Sequence of chain 1.A:
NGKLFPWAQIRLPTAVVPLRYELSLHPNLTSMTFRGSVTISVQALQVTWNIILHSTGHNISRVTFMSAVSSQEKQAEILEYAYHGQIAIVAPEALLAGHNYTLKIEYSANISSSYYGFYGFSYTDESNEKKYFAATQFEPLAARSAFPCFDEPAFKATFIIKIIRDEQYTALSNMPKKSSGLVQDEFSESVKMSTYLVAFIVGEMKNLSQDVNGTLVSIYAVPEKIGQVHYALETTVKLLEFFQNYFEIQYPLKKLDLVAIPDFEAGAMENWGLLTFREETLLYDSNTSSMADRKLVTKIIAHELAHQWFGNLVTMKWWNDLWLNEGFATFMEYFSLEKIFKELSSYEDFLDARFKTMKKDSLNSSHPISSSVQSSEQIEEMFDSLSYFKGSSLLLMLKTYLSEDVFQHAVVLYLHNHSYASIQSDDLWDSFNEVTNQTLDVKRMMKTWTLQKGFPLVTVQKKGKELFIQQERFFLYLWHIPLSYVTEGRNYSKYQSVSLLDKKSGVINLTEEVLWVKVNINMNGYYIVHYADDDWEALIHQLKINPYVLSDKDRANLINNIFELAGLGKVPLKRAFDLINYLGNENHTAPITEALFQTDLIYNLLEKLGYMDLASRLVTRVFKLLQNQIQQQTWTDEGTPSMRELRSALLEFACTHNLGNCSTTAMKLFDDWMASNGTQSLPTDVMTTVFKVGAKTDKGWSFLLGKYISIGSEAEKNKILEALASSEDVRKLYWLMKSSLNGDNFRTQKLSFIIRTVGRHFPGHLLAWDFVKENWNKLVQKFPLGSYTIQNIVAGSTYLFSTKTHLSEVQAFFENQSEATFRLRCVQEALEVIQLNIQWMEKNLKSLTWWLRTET

A small-molecule ligand and the protein it binds are described below.
Small molecule (SMILES): CC(=O)N[C@H]1[C@H](O[C@H]2[C@H](O)[C@@H](NC(C)=O)CO[C@@H]2CO)O[C@H](CO)[C@@H](O[C@@H]2O[C@H](CO)[C@@H](O)[C@H](O)[C@@H]2O)[C@@H]1O

Binding-site contacts:
Ligand atom C5 contacts residue ASP468 of chain 1.A at 3.5 Å.
Ligand atom C6 contacts residue HIS456 of chain 1.A at 4.3 Å.
Ligand atom C5 contacts residue ASN455 of chain 1.A at 3.7 Å.
Ligand atom O6 contacts residue ASP465 of chain 1.A at 4.0 Å.
Ligand atom N2 contacts residue ASN455 of chain 1.A at 3.0 Å (h-bond).
Ligand atom O7 contacts residue LEU451 of chain 1.A at 4.1 Å.
Ligand atom C1 contacts residue ASP468 of chain 1.A at 4.0 Å.
Ligand atom C2 contacts residue ASN455 of chain 1.A at 2.5 Å.
Ligand atom C1 contacts residue ASN455 of chain 1.A at 1.4 Å.
Ligand atom C7 contacts residue LEU451 of chain 1.A at 4.4 Å (hydrophobic).
Ligand atom C7 contacts residue ASN455 of chain 1.A at 3.7 Å.
Ligand atom O5 contacts residue HIS456 of chain 1.A at 3.9 Å.
Ligand atom O5 contacts residue ASP468 of chain 1.A at 4.1 Å.
Ligand atom N2 contacts residue GLU472 of chain 1.A at 4.4 Å.
Ligand atom O6 contacts residue HIS456 of chain 1.A at 3.1 Å (h-bond).
Ligand atom C4 contacts residue ASP468 of chain 1.A at 4.2 Å.
Ligand atom C4 contacts residue ASN455 of chain 1.A at 4.2 Å.
Ligand atom C3 contacts residue ASP468 of chain 1.A at 4.3 Å.
Ligand atom O7 contacts residue GLU472 of chain 1.A at 4.3 Å.
Ligand atom O6 contacts residue ASP468 of chain 1.A at 3.4 Å (salt-bridge).
Ligand atom C3 contacts residue ASN455 of chain 1.A at 3.8 Å.
Ligand atom O5 contacts residue ASN455 of chain 1.A at 2.4 Å (h-bond).
Ligand atom N2 contacts residue LEU451 of chain 1.A at 4.0 Å.
Ligand atom O4 contacts residue ASP468 of chain 1.A at 4.2 Å.
Ligand atom C8 contacts residue ASN455 of chain 1.A at 4.0 Å.
Ligand atom C6 contacts residue ASP468 of chain 1.A at 4.1 Å.